A small-molecule ligand and the protein it binds are described below.
Small molecule (SMILES): O=c1[nH]cnc2c1ncn2[C@@H]1O[C@H](COP(=O)(O)O)[C@@H](O)[C@H]1O

Binding-site contacts:
Ligand atom O1P contacts residue GLY252 of chain 1.B at 2.8 Å (h-bond).
Ligand atom N7 contacts residue MET279 of chain 1.B at 3.0 Å (h-bond).
Ligand atom O2' contacts residue ASP229 of chain 1.B at 2.5 Å (salt-bridge).
Ligand atom O5' contacts residue GLY193 of chain 1.B at 3.5 Å.
Ligand atom O6 contacts residue GLY300 of chain 1.B at 3.5 Å.
Ligand atom C4' contacts residue ASP229 of chain 1.B at 3.5 Å.
Ligand atom N7 contacts residue MET65 of chain 1.B at 3.7 Å.
Ligand atom C5 contacts residue MET279 of chain 1.B at 3.6 Å (hydrophobic).
Ligand atom O5' contacts residue GLY230 of chain 1.B at 3.3 Å.
Ligand atom N1 contacts residue CYS196 of chain 1.B at 3.5 Å (h-bond).
Ligand atom P contacts residue GLY253 of chain 1.B at 3.7 Å.
Ligand atom C6 contacts residue GLY278 of chain 1.B at 3.6 Å.
Ligand atom O2P contacts residue SER194 of chain 1.B at 2.6 Å (h-bond).
Ligand atom N1 contacts residue SER280 of chain 1.B at 3.7 Å.
Ligand atom C6 contacts residue MET279 of chain 1.B at 3.6 Å (hydrophobic).
Ligand atom N7 contacts residue GLY278 of chain 1.B at 3.5 Å.
Ligand atom P contacts residue SER194 of chain 1.B at 3.6 Å.
Ligand atom O3P contacts residue GLY231 of chain 1.B at 2.9 Å (h-bond).
Ligand atom O3P contacts residue SER194 of chain 1.B at 2.9 Å (h-bond).
Ligand atom O3' contacts residue ALA63 of chain 1.B at 3.4 Å.
Ligand atom C6 contacts residue GLU299 of chain 1.B at 3.7 Å.
Ligand atom O3P contacts residue GLY193 of chain 1.B at 3.4 Å.
Ligand atom O2' contacts residue ASN168 of chain 1.B at 3.8 Å.
Ligand atom O2P contacts residue GLY253 of chain 1.B at 2.8 Å (h-bond).
Ligand atom O6 contacts residue GLU299 of chain 1.B at 3.8 Å.
Ligand atom O6 contacts residue SER280 of chain 1.B at 2.8 Å (h-bond).
Ligand atom O1P contacts residue GLY253 of chain 1.B at 3.4 Å (h-bond).
Ligand atom O6 contacts residue MET279 of chain 1.B at 3.0 Å (h-bond).
Ligand atom C3' contacts residue ASP229 of chain 1.B at 3.4 Å.
Ligand atom C5 contacts residue GLY278 of chain 1.B at 3.8 Å.
Ligand atom C2' contacts residue ASP229 of chain 1.B at 3.7 Å.
Ligand atom C8 contacts residue MET65 of chain 1.B at 3.5 Å (hydrophobic).
Ligand atom C2 contacts residue CYS196 of chain 1.B at 2.5 Å (hydrophobic).
Ligand atom O3' contacts residue MET250 of chain 1.B at 3.7 Å.
Ligand atom C2 contacts residue GLU299 of chain 1.B at 3.3 Å.
Ligand atom N3 contacts residue CYS196 of chain 1.B at 3.1 Å (h-bond).
Ligand atom O3P contacts residue GLY230 of chain 1.B at 3.8 Å.
Ligand atom O6 contacts residue GLY278 of chain 1.B at 3.1 Å.
Ligand atom O3' contacts residue ASP229 of chain 1.B at 2.6 Å (salt-bridge).
Ligand atom N1 contacts residue GLU299 of chain 1.B at 2.6 Å (salt-bridge).

Sequence of chain 1.B:
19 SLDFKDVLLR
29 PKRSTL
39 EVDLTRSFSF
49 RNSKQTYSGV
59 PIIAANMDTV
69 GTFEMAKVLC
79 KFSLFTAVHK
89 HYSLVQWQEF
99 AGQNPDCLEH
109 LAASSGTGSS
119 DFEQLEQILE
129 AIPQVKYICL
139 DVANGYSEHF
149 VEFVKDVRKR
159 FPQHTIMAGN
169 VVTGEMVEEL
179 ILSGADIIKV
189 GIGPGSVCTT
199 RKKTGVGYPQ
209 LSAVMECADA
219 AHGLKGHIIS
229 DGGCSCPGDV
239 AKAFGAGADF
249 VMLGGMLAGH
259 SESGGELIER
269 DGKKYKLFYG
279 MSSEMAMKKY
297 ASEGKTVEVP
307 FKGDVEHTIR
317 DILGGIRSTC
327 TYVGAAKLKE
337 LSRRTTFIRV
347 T